A protein and the small-molecule ligand that binds it are described below.
Small molecule (SMILES): Cc1ncc(COP(=O)(O)O)c(CNc2co[nH]c2=O)c1O

Sequence of chain 1.A:
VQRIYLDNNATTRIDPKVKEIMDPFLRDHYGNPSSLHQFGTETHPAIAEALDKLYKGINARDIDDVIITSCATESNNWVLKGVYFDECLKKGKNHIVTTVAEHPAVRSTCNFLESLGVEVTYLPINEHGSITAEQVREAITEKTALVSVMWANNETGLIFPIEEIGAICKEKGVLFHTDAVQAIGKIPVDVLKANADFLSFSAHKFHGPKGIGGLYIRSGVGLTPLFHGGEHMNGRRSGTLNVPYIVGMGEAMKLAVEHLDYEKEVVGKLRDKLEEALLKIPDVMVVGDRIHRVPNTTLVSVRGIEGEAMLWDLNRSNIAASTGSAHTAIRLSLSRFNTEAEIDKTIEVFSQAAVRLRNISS

Sequence of chain 2.A:
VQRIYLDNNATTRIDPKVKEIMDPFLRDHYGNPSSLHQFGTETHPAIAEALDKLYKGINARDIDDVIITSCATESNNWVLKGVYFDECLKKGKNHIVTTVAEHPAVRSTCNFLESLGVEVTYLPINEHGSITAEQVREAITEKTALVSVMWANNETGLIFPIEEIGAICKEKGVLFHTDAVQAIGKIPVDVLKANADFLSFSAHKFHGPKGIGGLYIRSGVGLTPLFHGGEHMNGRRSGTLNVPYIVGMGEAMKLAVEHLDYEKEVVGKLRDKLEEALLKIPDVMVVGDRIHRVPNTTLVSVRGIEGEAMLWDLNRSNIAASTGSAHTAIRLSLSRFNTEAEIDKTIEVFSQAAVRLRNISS

Binding-site contacts:
Ligand atom C3 contacts residue LYS206 of chain 2.A at 3.8 Å.
Ligand atom C2 contacts residue VAL182 of chain 2.A at 3.1 Å (hydrophobic).
Ligand atom C4 contacts residue HIS104 of chain 2.A at 3.2 Å.
Ligand atom N1 contacts residue HIS104 of chain 2.A at 3.5 Å.
Ligand atom O2P contacts residue THR241 of chain 1.A at 2.3 Å (h-bond).
Ligand atom O3 contacts residue ASN155 of chain 2.A at 3.2 Å.
Ligand atom O1P contacts residue ALA73 of chain 2.A at 3.3 Å (h-bond).
Ligand atom C contacts residue ASN155 of chain 2.A at 3.7 Å.
Ligand atom C2 contacts residue ASP180 of chain 2.A at 3.6 Å.
Ligand atom N contacts residue LYS206 of chain 2.A at 3.3 Å.
Ligand atom C2A contacts residue VAL182 of chain 2.A at 3.4 Å (hydrophobic).
Ligand atom C4 contacts residue VAL182 of chain 2.A at 3.6 Å (hydrophobic).
Ligand atom O contacts residue ASN10 of chain 2.A at 3.5 Å (h-bond).
Ligand atom C2A contacts residue ASP180 of chain 2.A at 3.2 Å.
Ligand atom C4A contacts residue LYS206 of chain 2.A at 3.4 Å.
Ligand atom O3P contacts residue HIS205 of chain 2.A at 2.8 Å (h-bond).
Ligand atom O2P contacts residue GLY240 of chain 1.A at 3.2 Å.
Ligand atom N1 contacts residue ASP180 of chain 2.A at 2.8 Å (salt-bridge).
Ligand atom C5 contacts residue HIS104 of chain 2.A at 3.2 Å.
Ligand atom C5A contacts residue THR74 of chain 2.A at 3.5 Å.
Ligand atom C contacts residue ASN10 of chain 2.A at 3.4 Å.
Ligand atom C6 contacts residue ASP180 of chain 2.A at 3.7 Å.
Ligand atom N1 contacts residue VAL182 of chain 2.A at 3.6 Å.
Ligand atom O3 contacts residue VAL182 of chain 2.A at 3.3 Å.
Ligand atom P contacts residue SER203 of chain 2.A at 3.6 Å.
Ligand atom O contacts residue ARG354 of chain 2.A at 2.8 Å (salt-bridge).
Ligand atom O1P contacts residue THR74 of chain 2.A at 2.5 Å (h-bond).
Ligand atom C4A contacts residue HIS104 of chain 2.A at 3.7 Å.
Ligand atom C3 contacts residue VAL182 of chain 2.A at 3.0 Å (hydrophobic).
Ligand atom C3 contacts residue HIS104 of chain 2.A at 3.4 Å.
Ligand atom P contacts residue THR74 of chain 2.A at 3.5 Å.
Ligand atom O contacts residue ASN155 of chain 2.A at 2.9 Å (h-bond).
Ligand atom O3 contacts residue LYS206 of chain 2.A at 2.5 Å (salt-bridge).
Ligand atom C2 contacts residue HIS104 of chain 2.A at 3.7 Å.
Ligand atom C5A contacts residue HIS104 of chain 2.A at 3.4 Å.
Ligand atom O1P contacts residue CYS72 of chain 2.A at 3.5 Å.
Ligand atom C6 contacts residue HIS104 of chain 2.A at 3.3 Å.
Ligand atom O3P contacts residue SER203 of chain 2.A at 2.3 Å (h-bond).
Ligand atom CA contacts residue ASN10 of chain 2.A at 3.5 Å.
Ligand atom N contacts residue ASN155 of chain 2.A at 3.8 Å.